Sequence of chain 1.F:
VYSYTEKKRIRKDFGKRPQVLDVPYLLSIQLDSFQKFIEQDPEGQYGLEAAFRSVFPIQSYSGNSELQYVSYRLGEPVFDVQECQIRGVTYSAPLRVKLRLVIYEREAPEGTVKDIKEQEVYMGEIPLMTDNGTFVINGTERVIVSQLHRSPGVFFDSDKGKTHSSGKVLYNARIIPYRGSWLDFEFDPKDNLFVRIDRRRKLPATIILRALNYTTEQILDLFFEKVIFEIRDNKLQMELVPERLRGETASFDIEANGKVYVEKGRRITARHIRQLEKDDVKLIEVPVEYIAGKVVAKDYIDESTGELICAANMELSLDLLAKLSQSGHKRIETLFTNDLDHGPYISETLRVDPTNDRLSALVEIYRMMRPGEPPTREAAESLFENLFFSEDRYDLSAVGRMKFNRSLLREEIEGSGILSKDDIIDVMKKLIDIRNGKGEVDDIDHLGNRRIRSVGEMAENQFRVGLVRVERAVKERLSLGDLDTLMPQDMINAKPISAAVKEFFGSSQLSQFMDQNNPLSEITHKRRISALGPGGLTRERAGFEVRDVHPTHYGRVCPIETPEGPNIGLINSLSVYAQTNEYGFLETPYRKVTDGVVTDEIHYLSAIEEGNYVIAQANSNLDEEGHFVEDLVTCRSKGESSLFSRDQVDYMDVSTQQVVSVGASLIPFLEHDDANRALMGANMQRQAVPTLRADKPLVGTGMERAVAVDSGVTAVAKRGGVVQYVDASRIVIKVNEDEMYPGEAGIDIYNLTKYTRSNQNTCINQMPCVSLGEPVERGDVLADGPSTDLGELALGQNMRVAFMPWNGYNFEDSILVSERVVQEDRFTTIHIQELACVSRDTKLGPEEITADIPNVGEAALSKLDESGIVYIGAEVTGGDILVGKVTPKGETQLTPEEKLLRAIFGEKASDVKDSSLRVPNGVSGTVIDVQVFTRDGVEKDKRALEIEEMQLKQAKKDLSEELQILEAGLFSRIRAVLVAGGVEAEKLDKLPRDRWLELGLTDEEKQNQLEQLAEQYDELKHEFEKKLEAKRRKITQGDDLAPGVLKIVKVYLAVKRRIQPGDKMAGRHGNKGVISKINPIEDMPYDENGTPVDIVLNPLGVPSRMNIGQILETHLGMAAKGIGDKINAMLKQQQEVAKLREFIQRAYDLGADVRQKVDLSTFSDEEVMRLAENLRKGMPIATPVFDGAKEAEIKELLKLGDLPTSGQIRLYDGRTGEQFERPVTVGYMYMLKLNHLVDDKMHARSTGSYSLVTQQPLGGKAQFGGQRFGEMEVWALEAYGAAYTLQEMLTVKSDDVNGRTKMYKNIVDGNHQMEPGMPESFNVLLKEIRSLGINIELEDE

The small molecule below binds the protein below.
Small molecule (SMILES): C[C@H](CCC(=O)NCCC[N+](C)(C)CC(O)CS(=O)(=O)O)[C@H]1CC[C@H]2[C@@H]3[C@H](O)C[C@@H]4C[C@H](O)CC[C@]4(C)[C@H]3C[C@H](O)[C@]12C

Binding-site contacts:
Ligand atom C9 contacts residue ALA399 of chain 1.F at 4.0 Å (hydrophobic).
Ligand atom C7 contacts residue ALA399 of chain 1.F at 3.6 Å (hydrophobic).
Ligand atom C3 contacts residue GLN46 of chain 1.F at 3.4 Å.
Ligand atom C14 contacts residue TYR179 of chain 1.F at 3.7 Å (hydrophobic).
Ligand atom O2 contacts residue ASP396 of chain 1.F at 4.3 Å.
Ligand atom C17 contacts residue ARG452 of chain 1.F at 4.3 Å.
Ligand atom C10 contacts residue GLU583 of chain 1.F at 3.9 Å.
Ligand atom C11 contacts residue GLU458 of chain 1.F at 4.2 Å.
Ligand atom C4 contacts residue GLN46 of chain 1.F at 4.0 Å.
Ligand atom C7 contacts residue VAL400 of chain 1.F at 3.7 Å (hydrophobic).
Ligand atom C15 contacts residue ARG452 of chain 1.F at 4.3 Å.
Ligand atom C21 contacts residue TYR47 of chain 1.F at 4.3 Å (hydrophobic).
Ligand atom C8 contacts residue ALA399 of chain 1.F at 3.6 Å (hydrophobic).
Ligand atom C7 contacts residue TYR584 of chain 1.F at 3.6 Å (hydrophobic).
Ligand atom C12 contacts residue GLU461 of chain 1.F at 3.6 Å.
Ligand atom C17 contacts residue VAL400 of chain 1.F at 3.6 Å (hydrophobic).
Ligand atom C4 contacts residue TYR47 of chain 1.F at 4.1 Å (hydrophobic).
Ligand atom O3 contacts residue SER398 of chain 1.F at 3.3 Å (h-bond).
Ligand atom C20 contacts residue TYR47 of chain 1.F at 4.2 Å (hydrophobic).
Ligand atom C10 contacts residue TYR47 of chain 1.F at 3.4 Å (hydrophobic).
Ligand atom C16 contacts residue GLU458 of chain 1.F at 3.8 Å.
Ligand atom O2 contacts residue SER398 of chain 1.F at 3.9 Å.
Ligand atom C14 contacts residue SER398 of chain 1.F at 3.6 Å.
Ligand atom O2 contacts residue TYR179 of chain 1.F at 3.6 Å.
Ligand atom C1 contacts residue GLU461 of chain 1.F at 3.5 Å.
Ligand atom C8 contacts residue TYR584 of chain 1.F at 3.5 Å (hydrophobic).
Ligand atom C16 contacts residue ARG452 of chain 1.F at 3.4 Å.
Ligand atom C15 contacts residue GLU458 of chain 1.F at 3.8 Å.
Ligand atom O4 contacts residue GLN46 of chain 1.F at 4.3 Å.
Ligand atom C21 contacts residue GLN46 of chain 1.F at 3.6 Å.
Ligand atom C13 contacts residue TYR179 of chain 1.F at 3.8 Å (hydrophobic).
Ligand atom O3 contacts residue VAL400 of chain 1.F at 3.3 Å.
Ligand atom O3 contacts residue ALA399 of chain 1.F at 3.5 Å (h-bond).
Ligand atom O4 contacts residue ALA399 of chain 1.F at 4.0 Å.
Ligand atom C16 contacts residue VAL400 of chain 1.F at 4.0 Å (hydrophobic).
Ligand atom C5 contacts residue TYR47 of chain 1.F at 4.3 Å (hydrophobic).
Ligand atom C15 contacts residue TYR179 of chain 1.F at 4.1 Å (hydrophobic).
Ligand atom C16 contacts residue TYR179 of chain 1.F at 4.3 Å (hydrophobic).
Ligand atom C3 contacts residue TYR47 of chain 1.F at 4.2 Å (hydrophobic).
Ligand atom C6 contacts residue ALA399 of chain 1.F at 3.7 Å (hydrophobic).